Sequence of chain 8.A:
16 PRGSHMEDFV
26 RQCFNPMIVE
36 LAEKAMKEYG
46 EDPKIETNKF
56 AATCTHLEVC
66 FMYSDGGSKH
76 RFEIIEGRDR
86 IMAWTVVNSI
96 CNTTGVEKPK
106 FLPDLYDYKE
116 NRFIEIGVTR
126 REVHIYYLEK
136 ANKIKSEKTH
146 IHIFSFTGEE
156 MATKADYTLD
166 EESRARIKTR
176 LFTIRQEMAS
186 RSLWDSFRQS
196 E

Binding-site contacts:
Ligand atom N04 contacts residue PHE66 of chain 8.A at 4.1 Å.
Ligand atom C34 contacts residue MET32 of chain 8.A at 4.3 Å (hydrophobic).
Ligand atom O06 contacts residue ARG83 of chain 8.A at 4.3 Å.
Ligand atom C37 contacts residue ILE79 of chain 8.A at 3.9 Å (hydrophobic).
Ligand atom C07 contacts residue MET32 of chain 8.A at 4.1 Å (hydrophobic).
Ligand atom C34 contacts residue LEU36 of chain 8.A at 4.4 Å (hydrophobic).
Ligand atom C06 contacts residue MET32 of chain 8.A at 3.5 Å (hydrophobic).
Ligand atom C28 contacts residue ILE33 of chain 8.A at 4.5 Å (hydrophobic).
Ligand atom N06 contacts residue PHE66 of chain 8.A at 4.4 Å.
Ligand atom N05 contacts residue ILE79 of chain 8.A at 4.5 Å.
Ligand atom C06 contacts residue PHE66 of chain 8.A at 3.7 Å (hydrophobic).
Ligand atom C33 contacts residue ILE79 of chain 8.A at 4.0 Å (hydrophobic).
Ligand atom C06 contacts residue ILE79 of chain 8.A at 4.2 Å (hydrophobic).
Ligand atom C36 contacts residue GLU81 of chain 8.A at 4.3 Å.
Ligand atom C35 contacts residue PHE66 of chain 8.A at 4.2 Å (hydrophobic).
Ligand atom C27 contacts residue MET67 of chain 8.A at 4.5 Å (hydrophobic).
Ligand atom C08 contacts residue MET32 of chain 8.A at 3.5 Å (hydrophobic).
Ligand atom C35 contacts residue GLY82 of chain 8.A at 4.1 Å.
Ligand atom C04 contacts residue PHE66 of chain 8.A at 4.4 Å (hydrophobic).
Ligand atom C34 contacts residue PHE66 of chain 8.A at 4.0 Å (hydrophobic).
Ligand atom C05 contacts residue PHE66 of chain 8.A at 4.2 Å (hydrophobic).
Ligand atom C04 contacts residue MET32 of chain 8.A at 3.8 Å (hydrophobic).
Ligand atom C26 contacts residue PHE66 of chain 8.A at 3.6 Å (hydrophobic).
Ligand atom O07 contacts residue MET32 of chain 8.A at 4.3 Å.
Ligand atom C05 contacts residue ILE79 of chain 8.A at 4.2 Å (hydrophobic).
Ligand atom N06 contacts residue ILE79 of chain 8.A at 4.2 Å.
Ligand atom C28 contacts residue PHE66 of chain 8.A at 4.0 Å (hydrophobic).
Ligand atom C27 contacts residue PHE66 of chain 8.A at 4.0 Å (hydrophobic).
Ligand atom C05 contacts residue MET32 of chain 8.A at 4.3 Å (hydrophobic).
Ligand atom O03 contacts residue ASN30 of chain 8.A at 4.0 Å.
Ligand atom C35 contacts residue ILE79 of chain 8.A at 3.9 Å (hydrophobic).
Ligand atom C35 contacts residue ARG83 of chain 8.A at 4.2 Å.
Ligand atom C35 contacts residue GLU81 of chain 8.A at 3.6 Å.
Ligand atom O03 contacts residue MET32 of chain 8.A at 4.2 Å.
Ligand atom C07 contacts residue ILE79 of chain 8.A at 4.5 Å (hydrophobic).
Ligand atom O06 contacts residue ILE79 of chain 8.A at 3.7 Å.
Ligand atom C29 contacts residue PHE66 of chain 8.A at 4.3 Å (hydrophobic).
Ligand atom C36 contacts residue ARG83 of chain 8.A at 4.1 Å.
Ligand atom C36 contacts residue ILE79 of chain 8.A at 3.9 Å (hydrophobic).

A protein and the small-molecule ligand that binds it are described below.
Small molecule (SMILES): C[C@H](C[C@@H](C[C@H](C[C@@H](C[C@@H](CCN1CCCC1=O)N1CCCC1=O)N1CCCC1=O)N1CCCC1=O)N1CCCC1=O)N1CCCC1=O